Binding-site contacts:
Ligand atom O1 contacts residue SO41 of chain 1.P at 4.0 Å.
Ligand atom O4 contacts residue PHE76 of chain 1.B at 3.5 Å (h-bond).
Ligand atom C6 contacts residue TYR190 of chain 1.B at 3.9 Å (hydrophobic).
Ligand atom O5 contacts residue LYS189 of chain 1.B at 4.2 Å.
Ligand atom C2 contacts residue LYS189 of chain 1.B at 3.5 Å.
Ligand atom O1 contacts residue LYS189 of chain 1.B at 3.5 Å (salt-bridge).
Ligand atom O6 contacts residue PHE76 of chain 1.B at 4.1 Å.
Ligand atom C1 contacts residue LYS189 of chain 1.B at 3.9 Å.
Ligand atom C1 contacts residue TYR190 of chain 1.B at 4.4 Å (hydrophobic).
Ligand atom C6 contacts residue PRO42 of chain 1.B at 4.0 Å (hydrophobic).
Ligand atom C5 contacts residue TYR190 of chain 1.B at 4.5 Å (hydrophobic).
Ligand atom O6 contacts residue ARG191 of chain 1.B at 2.5 Å (salt-bridge).
Ligand atom O5 contacts residue TYR190 of chain 1.B at 3.8 Å.
Ligand atom O2 contacts residue LYS189 of chain 1.B at 3.9 Å.
Ligand atom O1 contacts residue TYR190 of chain 1.B at 4.1 Å.
Ligand atom O5 contacts residue ARG191 of chain 1.B at 2.9 Å (salt-bridge).
Ligand atom O6 contacts residue PRO42 of chain 1.B at 3.3 Å.
Ligand atom O2 contacts residue SO41 of chain 1.V at 3.7 Å.
Ligand atom O1 contacts residue ARG191 of chain 1.B at 3.5 Å (salt-bridge).
Ligand atom C4 contacts residue TYR190 of chain 1.B at 4.2 Å (hydrophobic).
Ligand atom O1 contacts residue MET197 of chain 1.B at 4.0 Å.
Ligand atom C6 contacts residue ARG191 of chain 1.B at 3.2 Å.
Ligand atom C5 contacts residue ARG191 of chain 1.B at 4.0 Å.
Ligand atom C1 contacts residue ARG191 of chain 1.B at 3.8 Å.
Ligand atom C6 contacts residue PHE76 of chain 1.B at 4.0 Å (hydrophobic).

Sequence of chain 1.B:
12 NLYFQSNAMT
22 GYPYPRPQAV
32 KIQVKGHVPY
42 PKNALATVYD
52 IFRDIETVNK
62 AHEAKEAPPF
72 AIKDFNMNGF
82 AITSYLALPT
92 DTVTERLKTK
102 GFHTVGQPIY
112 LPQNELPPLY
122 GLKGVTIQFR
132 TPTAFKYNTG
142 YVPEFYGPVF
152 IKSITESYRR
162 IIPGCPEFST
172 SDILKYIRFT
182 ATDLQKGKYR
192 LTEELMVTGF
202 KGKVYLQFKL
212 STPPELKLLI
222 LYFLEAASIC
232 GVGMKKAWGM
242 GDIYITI

A small-molecule ligand and the protein it binds are described below.
Small molecule (SMILES): OC[C@H]1O[C@@H](O)[C@H](O)[C@@H](O)[C@@H]1O